Binding-site contacts:
Ligand atom C1 contacts residue ASN308 of chain 3.A at 1.4 Å.
Ligand atom N2 contacts residue ASN308 of chain 3.A at 3.0 Å (h-bond).
Ligand atom C3 contacts residue ASN308 of chain 3.A at 3.9 Å.
Ligand atom C2 contacts residue TRP364 of chain 3.A at 4.4 Å (hydrophobic).
Ligand atom O7 contacts residue TRP364 of chain 3.A at 4.0 Å.
Ligand atom O5 contacts residue ASN308 of chain 3.A at 2.4 Å (h-bond).
Ligand atom O7 contacts residue ASN308 of chain 3.A at 4.3 Å.
Ligand atom C2 contacts residue ASN308 of chain 3.A at 2.6 Å.
Ligand atom C4 contacts residue ASN308 of chain 3.A at 4.3 Å.
Ligand atom C7 contacts residue ASN308 of chain 3.A at 3.8 Å.
Ligand atom C5 contacts residue ASN308 of chain 3.A at 3.7 Å.

Sequence of chain 3.A:
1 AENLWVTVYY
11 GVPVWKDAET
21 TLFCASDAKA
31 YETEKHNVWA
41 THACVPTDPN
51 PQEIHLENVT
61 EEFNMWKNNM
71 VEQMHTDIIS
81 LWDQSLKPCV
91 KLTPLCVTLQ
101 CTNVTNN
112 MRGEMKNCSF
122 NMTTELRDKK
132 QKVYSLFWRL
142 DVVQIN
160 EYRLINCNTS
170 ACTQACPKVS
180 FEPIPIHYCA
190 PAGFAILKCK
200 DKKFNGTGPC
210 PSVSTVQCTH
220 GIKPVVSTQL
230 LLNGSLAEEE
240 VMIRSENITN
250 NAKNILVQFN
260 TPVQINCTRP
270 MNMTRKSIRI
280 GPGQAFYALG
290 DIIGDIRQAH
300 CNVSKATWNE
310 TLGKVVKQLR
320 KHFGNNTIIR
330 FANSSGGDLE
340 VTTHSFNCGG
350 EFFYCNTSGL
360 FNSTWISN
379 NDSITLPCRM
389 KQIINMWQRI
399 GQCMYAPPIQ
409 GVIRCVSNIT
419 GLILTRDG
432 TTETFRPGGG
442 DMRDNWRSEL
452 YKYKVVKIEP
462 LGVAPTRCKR

A small-molecule ligand and the protein it binds are described below.
Small molecule (SMILES): CC(=O)N[C@@H]1[C@@H](O)[C@H](O)[C@@H](CO)O[C@H]1O